Sequence of chain 1.A:
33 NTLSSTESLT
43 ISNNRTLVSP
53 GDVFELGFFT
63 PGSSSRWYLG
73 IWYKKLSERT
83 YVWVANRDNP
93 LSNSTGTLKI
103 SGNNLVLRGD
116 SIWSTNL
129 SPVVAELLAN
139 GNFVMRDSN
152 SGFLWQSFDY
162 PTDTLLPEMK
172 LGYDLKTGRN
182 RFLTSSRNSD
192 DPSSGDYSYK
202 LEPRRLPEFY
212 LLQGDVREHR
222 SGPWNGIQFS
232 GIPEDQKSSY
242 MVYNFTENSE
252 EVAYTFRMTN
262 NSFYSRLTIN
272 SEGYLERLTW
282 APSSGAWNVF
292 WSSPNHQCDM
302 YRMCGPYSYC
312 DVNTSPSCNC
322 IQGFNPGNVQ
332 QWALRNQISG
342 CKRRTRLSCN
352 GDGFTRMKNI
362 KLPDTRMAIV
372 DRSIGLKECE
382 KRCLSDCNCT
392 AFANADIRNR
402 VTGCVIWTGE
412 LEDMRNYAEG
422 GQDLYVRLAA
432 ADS

The small molecule below binds the protein below.
Small molecule (SMILES): CC(=O)N[C@@H]1[C@@H](O)[C@H](O)[C@@H](CO)O[C@H]1O

Binding-site contacts:
Ligand atom C1 contacts residue ASN261 of chain 1.A at 1.4 Å.
Ligand atom O7 contacts residue ASN261 of chain 1.A at 3.6 Å (h-bond).
Ligand atom C2 contacts residue SER263 of chain 1.A at 4.5 Å.
Ligand atom O5 contacts residue ASN261 of chain 1.A at 2.3 Å (h-bond).
Ligand atom C5 contacts residue SER263 of chain 1.A at 3.8 Å.
Ligand atom C6 contacts residue PRO283 of chain 1.A at 4.4 Å (hydrophobic).
Ligand atom O5 contacts residue PHE264 of chain 1.A at 4.0 Å.
Ligand atom C5 contacts residue ASN261 of chain 1.A at 3.6 Å.
Ligand atom O5 contacts residue SER263 of chain 1.A at 3.4 Å (h-bond).
Ligand atom C3 contacts residue ASN261 of chain 1.A at 3.8 Å.
Ligand atom C1 contacts residue SER263 of chain 1.A at 3.2 Å.
Ligand atom N2 contacts residue ASN261 of chain 1.A at 3.0 Å (h-bond).
Ligand atom C7 contacts residue ASN261 of chain 1.A at 3.5 Å.
Ligand atom C2 contacts residue ASN261 of chain 1.A at 2.5 Å.
Ligand atom C4 contacts residue ASN261 of chain 1.A at 4.2 Å.
Ligand atom C6 contacts residue PHE264 of chain 1.A at 4.5 Å (hydrophobic).